The protein below binds the small molecule below.
Small molecule (SMILES): CC(=O)N[C@H]1[C@H](O[C@H]2[C@H](O)[C@@H](NC(C)=O)CO[C@@H]2CO[C@@H]2O[C@@H](C)[C@@H](O)[C@@H](O)[C@@H]2O)O[C@H](CO)[C@@H](O[C@@H]2O[C@H](CO[C@H]3O[C@H](CO)[C@@H](O)[C@H](O)[C@@H]3O)[C@@H](O)[C@H](O)[C@@H]2O)[C@@H]1O

Binding-site contacts:
Ligand atom C7 contacts residue PHE71 of chain 1.B at 3.5 Å (hydrophobic).
Ligand atom C6 contacts residue ASP116 of chain 1.B at 3.2 Å.
Ligand atom C8 contacts residue PHE71 of chain 1.B at 3.3 Å (hydrophobic).
Ligand atom N2 contacts residue ASN115 of chain 1.B at 3.0 Å (h-bond).
Ligand atom C1 contacts residue ASN115 of chain 1.B at 1.4 Å.
Ligand atom C6 contacts residue ASN115 of chain 1.B at 3.6 Å.
Ligand atom C1 contacts residue TRP68 of chain 1.B at 4.5 Å (hydrophobic).
Ligand atom C5 contacts residue ASN115 of chain 1.B at 4.1 Å.
Ligand atom O5 contacts residue ASP116 of chain 1.B at 4.3 Å.
Ligand atom C5 contacts residue TRP68 of chain 1.B at 4.5 Å (hydrophobic).
Ligand atom C1 contacts residue TRP68 of chain 1.B at 4.4 Å (hydrophobic).
Ligand atom C4 contacts residue ASN115 of chain 1.B at 4.2 Å.
Ligand atom O5 contacts residue TRP68 of chain 1.B at 4.1 Å.
Ligand atom O7 contacts residue ASN115 of chain 1.B at 4.1 Å.
Ligand atom C1 contacts residue PHE71 of chain 1.B at 4.4 Å (hydrophobic).
Ligand atom C2 contacts residue ASN115 of chain 1.B at 2.5 Å.
Ligand atom C5 contacts residue ASN115 of chain 1.B at 3.6 Å.
Ligand atom C8 contacts residue SER72 of chain 1.B at 4.1 Å.
Ligand atom O7 contacts residue PHE71 of chain 1.B at 4.1 Å.
Ligand atom C7 contacts residue ASN115 of chain 1.B at 3.8 Å.
Ligand atom N2 contacts residue PHE71 of chain 1.B at 3.6 Å.
Ligand atom O5 contacts residue TRP68 of chain 1.B at 4.0 Å.
Ligand atom O5 contacts residue ASN115 of chain 1.B at 2.2 Å (h-bond).
Ligand atom C5 contacts residue ASP116 of chain 1.B at 4.5 Å.
Ligand atom O6 contacts residue TRP68 of chain 1.B at 4.1 Å.
Ligand atom C8 contacts residue LYS83 of chain 1.B at 4.2 Å.
Ligand atom C3 contacts residue ASN115 of chain 1.B at 3.8 Å.

Sequence of chain 1.B:
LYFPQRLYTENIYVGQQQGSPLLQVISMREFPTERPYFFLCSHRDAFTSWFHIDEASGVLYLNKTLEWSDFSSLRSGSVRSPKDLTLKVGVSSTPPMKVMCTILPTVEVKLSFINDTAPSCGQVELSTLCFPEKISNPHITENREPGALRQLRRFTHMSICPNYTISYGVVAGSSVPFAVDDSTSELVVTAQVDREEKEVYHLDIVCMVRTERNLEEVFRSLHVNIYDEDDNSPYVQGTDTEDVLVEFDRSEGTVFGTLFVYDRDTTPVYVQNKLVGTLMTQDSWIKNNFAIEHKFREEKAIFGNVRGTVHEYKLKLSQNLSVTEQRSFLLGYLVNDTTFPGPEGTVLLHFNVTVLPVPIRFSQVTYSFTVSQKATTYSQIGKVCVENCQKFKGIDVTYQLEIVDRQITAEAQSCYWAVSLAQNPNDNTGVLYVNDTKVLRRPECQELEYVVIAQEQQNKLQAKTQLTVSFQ